Sequence of chain 1.A:
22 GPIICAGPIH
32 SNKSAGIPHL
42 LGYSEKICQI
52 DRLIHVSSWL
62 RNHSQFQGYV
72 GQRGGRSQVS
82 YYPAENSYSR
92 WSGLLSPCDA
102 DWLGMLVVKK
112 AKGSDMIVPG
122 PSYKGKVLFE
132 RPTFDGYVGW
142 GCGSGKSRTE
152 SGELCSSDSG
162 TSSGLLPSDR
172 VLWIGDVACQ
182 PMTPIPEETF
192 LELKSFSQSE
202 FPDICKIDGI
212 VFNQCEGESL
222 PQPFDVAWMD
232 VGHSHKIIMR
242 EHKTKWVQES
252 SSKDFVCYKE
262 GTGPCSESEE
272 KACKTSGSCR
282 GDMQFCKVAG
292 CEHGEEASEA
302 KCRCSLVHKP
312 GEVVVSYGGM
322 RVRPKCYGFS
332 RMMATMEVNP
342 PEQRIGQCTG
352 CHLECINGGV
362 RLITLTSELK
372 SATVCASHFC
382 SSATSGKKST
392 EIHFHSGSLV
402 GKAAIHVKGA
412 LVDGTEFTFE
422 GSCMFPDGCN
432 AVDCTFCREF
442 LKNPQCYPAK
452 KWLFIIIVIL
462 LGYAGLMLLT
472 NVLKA

Binding-site contacts:
Ligand atom O5 contacts residue ASN33 of chain 1.A at 3.4 Å (h-bond).
Ligand atom O5 contacts residue SER35 of chain 1.A at 3.0 Å (h-bond).
Ligand atom O6 contacts residue GLY37 of chain 1.A at 3.1 Å (h-bond).
Ligand atom C3 contacts residue ASN33 of chain 1.A at 4.1 Å.
Ligand atom C4 contacts residue ASN33 of chain 1.A at 4.2 Å.
Ligand atom O6 contacts residue ALA36 of chain 1.A at 3.5 Å.
Ligand atom O7 contacts residue SER35 of chain 1.A at 3.7 Å.
Ligand atom C1 contacts residue ASN33 of chain 1.A at 4.0 Å.
Ligand atom O3 contacts residue ASN33 of chain 1.A at 3.2 Å (h-bond).
Ligand atom C5 contacts residue HIS31 of chain 1.A at 4.1 Å.
Ligand atom C2 contacts residue SER35 of chain 1.A at 3.3 Å.
Ligand atom N2 contacts residue SER35 of chain 1.A at 4.3 Å.
Ligand atom C3 contacts residue SER35 of chain 1.A at 4.1 Å.
Ligand atom C6 contacts residue GLY37 of chain 1.A at 4.1 Å.
Ligand atom C2 contacts residue ASN33 of chain 1.A at 4.4 Å.
Ligand atom C5 contacts residue ASN33 of chain 1.A at 3.4 Å.
Ligand atom C1 contacts residue SER35 of chain 1.A at 3.4 Å.
Ligand atom C3 contacts residue HIS31 of chain 1.A at 3.5 Å.
Ligand atom C4 contacts residue HIS31 of chain 1.A at 3.9 Å.
Ligand atom C6 contacts residue SER35 of chain 1.A at 3.5 Å.
Ligand atom O3 contacts residue HIS31 of chain 1.A at 4.1 Å.
Ligand atom C2 contacts residue HIS31 of chain 1.A at 4.5 Å.
Ligand atom C7 contacts residue SER35 of chain 1.A at 4.4 Å.
Ligand atom C4 contacts residue SER35 of chain 1.A at 3.8 Å.
Ligand atom C5 contacts residue SER35 of chain 1.A at 3.9 Å.
Ligand atom C6 contacts residue ASN33 of chain 1.A at 3.6 Å.
Ligand atom O4 contacts residue HIS31 of chain 1.A at 3.5 Å (h-bond).
Ligand atom O6 contacts residue SER35 of chain 1.A at 2.5 Å (h-bond).

This protein binds this small molecule.
Small molecule (SMILES): CC(=O)N[C@H]1[C@H](O[C@H]2[C@H](O)[C@@H](NC(C)=O)CO[C@@H]2CO)O[C@H](CO)[C@@H](O)[C@@H]1O